Sequence of chain 1.A:
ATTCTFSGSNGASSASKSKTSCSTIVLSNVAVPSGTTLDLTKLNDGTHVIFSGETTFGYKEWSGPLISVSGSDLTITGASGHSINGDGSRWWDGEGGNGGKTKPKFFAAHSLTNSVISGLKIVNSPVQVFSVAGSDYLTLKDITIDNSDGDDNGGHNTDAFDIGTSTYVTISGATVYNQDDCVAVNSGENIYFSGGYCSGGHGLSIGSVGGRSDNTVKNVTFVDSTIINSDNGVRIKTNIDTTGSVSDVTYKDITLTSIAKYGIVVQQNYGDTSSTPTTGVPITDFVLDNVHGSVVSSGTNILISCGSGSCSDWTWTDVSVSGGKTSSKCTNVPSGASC

Binding-site contacts:
Ligand atom C1 contacts residue LYS60 of chain 1.A at 4.1 Å.
Ligand atom C5 contacts residue SER34 of chain 1.A at 2.8 Å.
Ligand atom O5 contacts residue TYR59 of chain 1.A at 3.8 Å.
Ligand atom C1 contacts residue TYR59 of chain 1.A at 4.0 Å (hydrophobic).
Ligand atom C2 contacts residue LYS60 of chain 1.A at 4.3 Å.
Ligand atom O3 contacts residue SER34 of chain 1.A at 4.3 Å.
Ligand atom C4 contacts residue SER34 of chain 1.A at 3.4 Å.
Ligand atom O2 contacts residue LYS60 of chain 1.A at 4.2 Å.
Ligand atom C3 contacts residue SER34 of chain 1.A at 2.9 Å.
Ligand atom C1 contacts residue SER34 of chain 1.A at 1.4 Å.
Ligand atom O2 contacts residue SER34 of chain 1.A at 3.6 Å.
Ligand atom C2 contacts residue SER34 of chain 1.A at 2.4 Å.
Ligand atom O5 contacts residue SER34 of chain 1.A at 2.3 Å (h-bond).
Ligand atom O4 contacts residue SER34 of chain 1.A at 4.3 Å.
Ligand atom C6 contacts residue SER34 of chain 1.A at 4.2 Å.

A small-molecule ligand and the protein it binds are described below.
Small molecule (SMILES): OC[C@H]1O[C@H](O)[C@@H](O)[C@@H](O)[C@@H]1O